Sequence of chain 1.B:
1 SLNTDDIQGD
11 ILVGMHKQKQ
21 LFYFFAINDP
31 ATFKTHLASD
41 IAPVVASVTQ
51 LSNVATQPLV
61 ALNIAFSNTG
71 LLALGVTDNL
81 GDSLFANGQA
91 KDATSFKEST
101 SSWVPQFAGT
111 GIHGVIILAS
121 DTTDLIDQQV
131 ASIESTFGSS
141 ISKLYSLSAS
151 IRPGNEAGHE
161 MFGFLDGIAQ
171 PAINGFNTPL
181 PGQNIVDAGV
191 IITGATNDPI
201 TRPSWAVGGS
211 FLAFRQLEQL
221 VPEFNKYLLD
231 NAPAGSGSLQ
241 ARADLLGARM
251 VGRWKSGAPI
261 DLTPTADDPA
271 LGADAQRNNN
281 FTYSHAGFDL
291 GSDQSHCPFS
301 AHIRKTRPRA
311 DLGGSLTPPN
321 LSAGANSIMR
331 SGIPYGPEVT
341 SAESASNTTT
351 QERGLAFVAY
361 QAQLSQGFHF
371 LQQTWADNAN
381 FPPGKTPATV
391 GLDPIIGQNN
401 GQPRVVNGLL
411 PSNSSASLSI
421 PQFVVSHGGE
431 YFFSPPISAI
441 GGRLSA

The protein below binds the small molecule below.
Small molecule (SMILES): CC(=O)N[C@H]1[C@H](O[C@H]2[C@H](O)[C@@H](NC(C)=O)CO[C@@H]2CO)O[C@H](CO)[C@@H](O[C@@H]2O[C@H](CO)[C@@H](O)[C@H](O)[C@@H]2O)[C@@H]1O

Binding-site contacts:
Ligand atom C5 contacts residue PRO318 of chain 1.B at 4.3 Å (hydrophobic).
Ligand atom C7 contacts residue GLN276 of chain 1.B at 3.8 Å.
Ligand atom N2 contacts residue PRO181 of chain 1.B at 4.4 Å.
Ligand atom C1 contacts residue PRO318 of chain 1.B at 4.4 Å (hydrophobic).
Ligand atom O5 contacts residue PRO318 of chain 1.B at 4.1 Å.
Ligand atom C8 contacts residue GLN276 of chain 1.B at 3.2 Å.
Ligand atom C3 contacts residue ASN280 of chain 1.B at 3.8 Å.
Ligand atom C1 contacts residue ASN280 of chain 1.B at 1.4 Å.
Ligand atom O6 contacts residue PRO318 of chain 1.B at 3.3 Å.
Ligand atom C2 contacts residue ASN280 of chain 1.B at 2.4 Å.
Ligand atom C8 contacts residue THR317 of chain 1.B at 3.9 Å.
Ligand atom C6 contacts residue PRO318 of chain 1.B at 4.5 Å (hydrophobic).
Ligand atom C5 contacts residue ASN280 of chain 1.B at 3.6 Å.
Ligand atom C7 contacts residue ASN280 of chain 1.B at 3.4 Å.
Ligand atom C8 contacts residue PRO181 of chain 1.B at 3.7 Å (hydrophobic).
Ligand atom C8 contacts residue ASN280 of chain 1.B at 4.5 Å.
Ligand atom O7 contacts residue GLN276 of chain 1.B at 4.0 Å.
Ligand atom O7 contacts residue ARG277 of chain 1.B at 4.0 Å.
Ligand atom C4 contacts residue ASN280 of chain 1.B at 4.2 Å.
Ligand atom O7 contacts residue ASN280 of chain 1.B at 3.6 Å.
Ligand atom N2 contacts residue ASN280 of chain 1.B at 2.8 Å (h-bond).
Ligand atom C7 contacts residue PRO181 of chain 1.B at 4.5 Å (hydrophobic).
Ligand atom O5 contacts residue ASN280 of chain 1.B at 2.3 Å (h-bond).